A small-molecule ligand and the protein it binds are described below.
Small molecule (SMILES): Nc1ccn([C@H]2C[C@H](O)[C@@H](COP(=O)(O)O)O2)c(=O)n1

Sequence of chain 1.DA:
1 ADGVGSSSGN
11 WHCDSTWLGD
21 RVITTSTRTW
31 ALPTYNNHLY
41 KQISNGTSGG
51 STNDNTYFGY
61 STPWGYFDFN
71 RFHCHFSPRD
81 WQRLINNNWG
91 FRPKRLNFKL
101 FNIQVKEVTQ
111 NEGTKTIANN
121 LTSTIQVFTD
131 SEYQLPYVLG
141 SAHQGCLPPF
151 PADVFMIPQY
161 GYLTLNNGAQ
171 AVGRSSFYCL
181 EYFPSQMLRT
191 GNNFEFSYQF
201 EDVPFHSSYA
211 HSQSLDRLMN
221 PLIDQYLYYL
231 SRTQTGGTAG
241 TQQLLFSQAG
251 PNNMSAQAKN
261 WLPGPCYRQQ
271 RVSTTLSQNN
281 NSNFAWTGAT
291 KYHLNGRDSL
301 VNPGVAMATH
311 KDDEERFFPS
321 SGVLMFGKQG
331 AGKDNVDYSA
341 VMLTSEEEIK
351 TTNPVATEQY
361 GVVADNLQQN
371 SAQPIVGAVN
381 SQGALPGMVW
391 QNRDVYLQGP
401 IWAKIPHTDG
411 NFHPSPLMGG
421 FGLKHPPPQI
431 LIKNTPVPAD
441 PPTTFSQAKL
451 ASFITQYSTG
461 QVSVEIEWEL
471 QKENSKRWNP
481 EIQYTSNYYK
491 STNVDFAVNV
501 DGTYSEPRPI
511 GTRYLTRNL

Binding-site contacts:
Ligand atom C5' contacts residue PRO204 of chain 1.DA at 4.5 Å (hydrophobic).
Ligand atom C5 contacts residue PRO204 of chain 1.DA at 3.6 Å (hydrophobic).
Ligand atom C4 contacts residue VAL203 of chain 1.DA at 4.1 Å (hydrophobic).
Ligand atom C4' contacts residue DA1 of chain 1.PD at 4.0 Å.
Ligand atom C2' contacts residue PRO204 of chain 1.DA at 4.0 Å (hydrophobic).
Ligand atom C4 contacts residue ASP202 of chain 1.DA at 3.0 Å.
Ligand atom C6 contacts residue PRO204 of chain 1.DA at 3.9 Å (hydrophobic).
Ligand atom C2' contacts residue DA1 of chain 1.PD at 2.9 Å.
Ligand atom C1' contacts residue DA1 of chain 1.PD at 3.9 Å.
Ligand atom N3 contacts residue ASP202 of chain 1.DA at 4.2 Å.
Ligand atom N4 contacts residue VAL203 of chain 1.DA at 3.4 Å (h-bond).
Ligand atom C5 contacts residue ASP202 of chain 1.DA at 3.1 Å.
Ligand atom C2 contacts residue PRO204 of chain 1.DA at 4.3 Å (hydrophobic).
Ligand atom N4 contacts residue PRO204 of chain 1.DA at 4.2 Å.
Ligand atom C5 contacts residue VAL203 of chain 1.DA at 3.8 Å (hydrophobic).
Ligand atom O3' contacts residue DA1 of chain 1.PD at 1.6 Å.
Ligand atom O2 contacts residue DA1 of chain 1.PD at 3.4 Å (h-bond).
Ligand atom N1 contacts residue PRO204 of chain 1.DA at 4.2 Å.
Ligand atom C3' contacts residue DA1 of chain 1.PD at 2.6 Å.
Ligand atom C6 contacts residue ASP202 of chain 1.DA at 4.3 Å.
Ligand atom N4 contacts residue ASP202 of chain 1.DA at 2.4 Å (salt-bridge).
Ligand atom C2 contacts residue DA1 of chain 1.PD at 4.2 Å.
Ligand atom N3 contacts residue PRO204 of chain 1.DA at 4.0 Å.
Ligand atom C4 contacts residue PRO204 of chain 1.DA at 3.8 Å (hydrophobic).